Sequence of chain 3.F:
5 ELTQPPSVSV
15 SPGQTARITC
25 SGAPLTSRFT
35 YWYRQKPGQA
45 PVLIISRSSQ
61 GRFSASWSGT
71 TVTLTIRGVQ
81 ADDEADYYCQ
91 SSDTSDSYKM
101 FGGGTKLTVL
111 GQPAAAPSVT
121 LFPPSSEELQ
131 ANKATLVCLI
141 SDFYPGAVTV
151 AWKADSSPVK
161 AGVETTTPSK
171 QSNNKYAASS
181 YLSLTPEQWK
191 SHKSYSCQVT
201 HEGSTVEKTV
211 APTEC

Binding-site contacts:
Ligand atom O6 contacts residue VAL106 of chain 3.E at 2.9 Å (h-bond).
Ligand atom C2 contacts residue VAL106 of chain 3.E at 3.4 Å (hydrophobic).
Ligand atom C8 contacts residue NAG1 of chain 3.X at 3.1 Å.
Ligand atom C6 contacts residue VAL107 of chain 3.E at 3.3 Å (hydrophobic).
Ligand atom O6 contacts residue VAL107 of chain 3.E at 3.5 Å (h-bond).
Ligand atom C3 contacts residue GLY105 of chain 3.E at 3.3 Å.
Ligand atom O4 contacts residue SER52 of chain 3.F at 3.5 Å (h-bond).
Ligand atom C2 contacts residue TYR104 of chain 3.E at 2.8 Å (hydrophobic).
Ligand atom C1 contacts residue VAL106 of chain 3.E at 3.3 Å (hydrophobic).
Ligand atom C5 contacts residue ASN347 of chain 3.D at 3.5 Å.
Ligand atom C8 contacts residue GLU422 of chain 3.D at 3.4 Å.
Ligand atom O6 contacts residue ARG102 of chain 3.E at 3.4 Å.
Ligand atom N2 contacts residue ASN347 of chain 3.D at 2.2 Å (h-bond).
Ligand atom C3 contacts residue VAL106 of chain 3.E at 2.8 Å (hydrophobic).
Ligand atom C3 contacts residue ASN347 of chain 3.D at 3.0 Å.
Ligand atom C3 contacts residue ILE103 of chain 3.E at 3.0 Å (hydrophobic).
Ligand atom C5 contacts residue VAL106 of chain 3.E at 2.9 Å (hydrophobic).
Ligand atom O5 contacts residue ASN424 of chain 3.D at 3.5 Å.
Ligand atom O5 contacts residue ASN347 of chain 3.D at 3.1 Å (h-bond).
Ligand atom N2 contacts residue VAL106 of chain 3.E at 3.3 Å (h-bond).
Ligand atom O4 contacts residue TYR104 of chain 3.E at 3.1 Å.
Ligand atom O3 contacts residue GLY105 of chain 3.E at 3.2 Å.
Ligand atom O4 contacts residue VAL106 of chain 3.E at 3.3 Å.
Ligand atom O3 contacts residue NAG1 of chain 3.X at 3.3 Å.
Ligand atom C7 contacts residue ASN347 of chain 3.D at 3.4 Å.
Ligand atom C6 contacts residue VAL106 of chain 3.E at 3.4 Å (hydrophobic).
Ligand atom C3 contacts residue HIS345 of chain 3.D at 3.5 Å.
Ligand atom C8 contacts residue ARG342 of chain 3.D at 3.5 Å.
Ligand atom C3 contacts residue TYR104 of chain 3.E at 2.9 Å (hydrophobic).
Ligand atom C2 contacts residue ASN347 of chain 3.D at 2.5 Å.
Ligand atom O3 contacts residue TYR104 of chain 3.E at 3.0 Å (h-bond).
Ligand atom N2 contacts residue GLY105 of chain 3.E at 3.3 Å.
Ligand atom O7 contacts residue GLU422 of chain 3.D at 3.0 Å.
Ligand atom O5 contacts residue VAL106 of chain 3.E at 3.4 Å.
Ligand atom O3 contacts residue TYR104 of chain 3.E at 2.4 Å (h-bond).
Ligand atom O2 contacts residue TYR104 of chain 3.E at 3.4 Å (h-bond).
Ligand atom O6 contacts residue TYR104 of chain 3.E at 3.5 Å.
Ligand atom C1 contacts residue ASN347 of chain 3.D at 2.1 Å.
Ligand atom C8 contacts residue GLY421 of chain 3.D at 3.4 Å.
Ligand atom C5 contacts residue HIS345 of chain 3.D at 3.1 Å.

Sequence of chain 3.D:
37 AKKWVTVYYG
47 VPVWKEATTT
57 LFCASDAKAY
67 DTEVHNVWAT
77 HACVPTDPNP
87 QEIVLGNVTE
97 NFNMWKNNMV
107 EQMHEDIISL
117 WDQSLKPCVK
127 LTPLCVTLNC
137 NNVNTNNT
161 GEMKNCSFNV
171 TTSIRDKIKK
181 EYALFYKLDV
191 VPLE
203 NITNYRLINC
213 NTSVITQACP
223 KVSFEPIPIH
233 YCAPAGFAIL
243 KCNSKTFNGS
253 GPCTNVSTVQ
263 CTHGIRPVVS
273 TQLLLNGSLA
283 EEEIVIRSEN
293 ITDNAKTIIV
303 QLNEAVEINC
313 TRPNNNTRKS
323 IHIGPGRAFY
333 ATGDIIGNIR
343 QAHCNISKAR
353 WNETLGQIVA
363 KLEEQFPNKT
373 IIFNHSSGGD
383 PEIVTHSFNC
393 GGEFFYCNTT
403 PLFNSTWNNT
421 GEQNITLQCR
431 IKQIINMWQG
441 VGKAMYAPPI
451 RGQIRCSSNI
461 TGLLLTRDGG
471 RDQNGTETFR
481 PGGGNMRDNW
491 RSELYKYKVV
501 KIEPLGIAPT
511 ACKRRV

A small-molecule ligand and the protein it binds are described below.
Small molecule (SMILES): CC(=O)N[C@H]1[C@H](O[C@H]2[C@H](O)[C@@H](NC(C)=O)CO[C@@H]2CO)O[C@H](CO)[C@@H](O[C@@H]2O[C@H](CO[C@H]3O[C@H](CO)[C@@H](O)[C@H](O)[C@@H]3O)[C@@H](O)[C@H](O[C@H]3O[C@H](CO[C@H]4O[C@H](CO)[C@@H](O)[C@H](O)[C@@H]4O)[C@@H](O)[C@H](O)[C@@H]3O)[C@@H]2O)[C@@H]1O

Sequence of chain 3.E:
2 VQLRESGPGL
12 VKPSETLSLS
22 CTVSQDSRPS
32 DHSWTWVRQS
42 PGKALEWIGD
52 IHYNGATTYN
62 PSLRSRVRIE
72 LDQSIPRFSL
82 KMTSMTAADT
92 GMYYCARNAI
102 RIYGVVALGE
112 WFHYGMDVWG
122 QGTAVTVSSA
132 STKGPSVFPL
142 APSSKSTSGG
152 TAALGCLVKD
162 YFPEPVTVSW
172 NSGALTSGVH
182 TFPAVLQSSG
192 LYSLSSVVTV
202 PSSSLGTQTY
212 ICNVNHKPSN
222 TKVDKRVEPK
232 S